A small-molecule ligand and the protein it binds are described below.
Small molecule (SMILES): CC(=O)N[C@@H]1[C@@H](O)[C@H](O)[C@@H](CO)O[C@H]1O

Sequence of chain 1.B:
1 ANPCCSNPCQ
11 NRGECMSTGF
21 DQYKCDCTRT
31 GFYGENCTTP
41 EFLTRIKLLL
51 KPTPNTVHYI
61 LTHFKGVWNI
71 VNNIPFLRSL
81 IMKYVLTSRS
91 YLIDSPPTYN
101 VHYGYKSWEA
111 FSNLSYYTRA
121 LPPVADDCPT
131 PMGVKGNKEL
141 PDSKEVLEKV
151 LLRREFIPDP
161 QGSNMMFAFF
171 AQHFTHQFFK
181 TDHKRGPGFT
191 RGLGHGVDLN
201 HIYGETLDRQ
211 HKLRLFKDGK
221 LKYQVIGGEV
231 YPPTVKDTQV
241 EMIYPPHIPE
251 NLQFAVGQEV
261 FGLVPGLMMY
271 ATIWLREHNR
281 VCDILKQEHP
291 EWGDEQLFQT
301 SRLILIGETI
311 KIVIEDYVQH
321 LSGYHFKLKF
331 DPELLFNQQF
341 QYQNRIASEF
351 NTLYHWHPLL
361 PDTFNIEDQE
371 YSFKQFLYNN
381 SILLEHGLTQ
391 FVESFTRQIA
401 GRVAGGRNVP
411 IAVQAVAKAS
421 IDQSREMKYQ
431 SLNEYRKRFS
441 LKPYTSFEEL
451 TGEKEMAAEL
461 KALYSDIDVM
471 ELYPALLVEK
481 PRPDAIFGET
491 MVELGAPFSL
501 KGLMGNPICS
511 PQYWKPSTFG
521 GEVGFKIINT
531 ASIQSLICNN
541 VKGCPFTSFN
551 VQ

Binding-site contacts:
Ligand atom C3 contacts residue ASN36 of chain 1.B at 3.8 Å.
Ligand atom C7 contacts residue TYR23 of chain 1.B at 4.3 Å (hydrophobic).
Ligand atom C6 contacts residue GLU35 of chain 1.B at 2.9 Å.
Ligand atom N2 contacts residue TYR23 of chain 1.B at 3.1 Å (h-bond).
Ligand atom C8 contacts residue SER6 of chain 1.B at 3.2 Å.
Ligand atom C5 contacts residue GLU35 of chain 1.B at 4.0 Å.
Ligand atom C8 contacts residue PRO8 of chain 1.B at 3.8 Å (hydrophobic).
Ligand atom C2 contacts residue TYR23 of chain 1.B at 3.2 Å (hydrophobic).
Ligand atom C2 contacts residue ASN36 of chain 1.B at 2.8 Å.
Ligand atom C1 contacts residue ASN36 of chain 1.B at 1.4 Å.
Ligand atom N2 contacts residue ASN36 of chain 1.B at 3.4 Å (h-bond).
Ligand atom C6 contacts residue ASN36 of chain 1.B at 2.9 Å.
Ligand atom C5 contacts residue ASN36 of chain 1.B at 3.0 Å.
Ligand atom O5 contacts residue ASN36 of chain 1.B at 2.2 Å (h-bond).
Ligand atom C1 contacts residue TYR23 of chain 1.B at 3.8 Å (hydrophobic).
Ligand atom C4 contacts residue GLU35 of chain 1.B at 4.0 Å.
Ligand atom O6 contacts residue GLU35 of chain 1.B at 3.9 Å.
Ligand atom N2 contacts residue PRO8 of chain 1.B at 4.1 Å.
Ligand atom C4 contacts residue ASN36 of chain 1.B at 3.8 Å.
Ligand atom O6 contacts residue ASN36 of chain 1.B at 3.7 Å.
Ligand atom C1 contacts residue GLU35 of chain 1.B at 4.4 Å.